The protein below binds the small molecule below.
Small molecule (SMILES): CC(=O)N[C@@H]1[C@@H](O)[C@H](O)[C@@H](CO)O[C@H]1O

Sequence of chain 1.A:
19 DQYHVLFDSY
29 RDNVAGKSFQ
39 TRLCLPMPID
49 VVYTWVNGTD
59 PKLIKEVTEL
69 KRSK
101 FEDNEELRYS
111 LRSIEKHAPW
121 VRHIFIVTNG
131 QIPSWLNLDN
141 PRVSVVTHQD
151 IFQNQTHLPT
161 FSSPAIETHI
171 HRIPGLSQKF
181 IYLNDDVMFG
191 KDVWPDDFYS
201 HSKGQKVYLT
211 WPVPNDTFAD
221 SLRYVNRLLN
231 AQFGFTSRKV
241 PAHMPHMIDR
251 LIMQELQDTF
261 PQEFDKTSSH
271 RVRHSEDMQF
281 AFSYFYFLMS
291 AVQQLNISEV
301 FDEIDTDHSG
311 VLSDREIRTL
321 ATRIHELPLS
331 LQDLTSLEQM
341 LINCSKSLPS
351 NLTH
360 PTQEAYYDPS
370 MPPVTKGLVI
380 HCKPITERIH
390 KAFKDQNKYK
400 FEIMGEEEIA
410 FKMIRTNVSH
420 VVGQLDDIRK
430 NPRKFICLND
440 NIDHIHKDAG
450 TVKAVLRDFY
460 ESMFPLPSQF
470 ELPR

Binding-site contacts:
Ligand atom C3 contacts residue ASN416 of chain 1.A at 3.8 Å.
Ligand atom O5 contacts residue SER418 of chain 1.A at 3.7 Å.
Ligand atom C2 contacts residue HIS419 of chain 1.A at 4.4 Å.
Ligand atom C2 contacts residue SER418 of chain 1.A at 3.2 Å.
Ligand atom C7 contacts residue ASN416 of chain 1.A at 4.1 Å.
Ligand atom C8 contacts residue HIS419 of chain 1.A at 3.0 Å.
Ligand atom C1 contacts residue ASN416 of chain 1.A at 1.4 Å.
Ligand atom C2 contacts residue ASN416 of chain 1.A at 2.5 Å.
Ligand atom N2 contacts residue ASN416 of chain 1.A at 2.8 Å (h-bond).
Ligand atom O7 contacts residue SER418 of chain 1.A at 4.2 Å.
Ligand atom C4 contacts residue ASN416 of chain 1.A at 4.3 Å.
Ligand atom O3 contacts residue SER418 of chain 1.A at 3.9 Å.
Ligand atom C1 contacts residue SER418 of chain 1.A at 3.8 Å.
Ligand atom O5 contacts residue ASN416 of chain 1.A at 2.4 Å (h-bond).
Ligand atom N2 contacts residue HIS419 of chain 1.A at 3.7 Å.
Ligand atom C3 contacts residue SER418 of chain 1.A at 4.0 Å.
Ligand atom C7 contacts residue HIS419 of chain 1.A at 4.0 Å.
Ligand atom C4 contacts residue SER418 of chain 1.A at 4.2 Å.
Ligand atom O6 contacts residue ASN416 of chain 1.A at 4.1 Å.
Ligand atom C7 contacts residue SER418 of chain 1.A at 4.5 Å.
Ligand atom C5 contacts residue ASN416 of chain 1.A at 3.7 Å.
Ligand atom N2 contacts residue SER418 of chain 1.A at 4.0 Å.